This protein binds this small molecule.
Small molecule (SMILES): CC1=C(/C=C/C(C)=C/C=C/C(C)=C/CO)C(C)(C)CCC1

Sequence of chain 1.A:
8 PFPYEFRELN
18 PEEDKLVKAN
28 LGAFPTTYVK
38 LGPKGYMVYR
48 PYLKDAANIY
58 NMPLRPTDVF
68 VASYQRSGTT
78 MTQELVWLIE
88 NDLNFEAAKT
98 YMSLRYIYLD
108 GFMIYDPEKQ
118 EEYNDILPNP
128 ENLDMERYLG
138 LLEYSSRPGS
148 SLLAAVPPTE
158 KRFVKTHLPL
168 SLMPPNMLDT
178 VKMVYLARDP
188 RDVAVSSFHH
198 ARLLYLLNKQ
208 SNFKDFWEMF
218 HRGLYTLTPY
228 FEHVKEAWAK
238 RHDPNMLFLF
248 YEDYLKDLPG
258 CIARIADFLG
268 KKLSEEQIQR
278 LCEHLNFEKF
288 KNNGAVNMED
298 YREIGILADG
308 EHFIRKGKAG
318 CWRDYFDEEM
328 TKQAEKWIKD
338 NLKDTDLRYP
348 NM

Binding-site contacts:
Ligand atom C20 contacts residue PHE310 of chain 1.A at 3.6 Å (hydrophobic).
Ligand atom C17 contacts residue LEU201 of chain 1.A at 4.1 Å (hydrophobic).
Ligand atom C19 contacts residue ILE303 of chain 1.A at 3.9 Å (hydrophobic).
Ligand atom C3 contacts residue TYR120 of chain 1.A at 3.5 Å (hydrophobic).
Ligand atom O1 contacts residue TYR105 of chain 1.A at 3.6 Å (h-bond).
Ligand atom C5 contacts residue LEU139 of chain 1.A at 4.2 Å (hydrophobic).
Ligand atom C15 contacts residue LYS162 of chain 1.A at 3.9 Å.
Ligand atom C19 contacts residue LEU201 of chain 1.A at 4.2 Å (hydrophobic).
Ligand atom C12 contacts residue HIS197 of chain 1.A at 4.2 Å.
Ligand atom C11 contacts residue MET295 of chain 1.A at 4.0 Å (hydrophobic).
Ligand atom C18 contacts residue LEU139 of chain 1.A at 4.2 Å (hydrophobic).
Ligand atom C18 contacts residue LEU138 of chain 1.A at 4.3 Å (hydrophobic).
Ligand atom O1 contacts residue LYS162 of chain 1.A at 2.9 Å (salt-bridge).
Ligand atom C7 contacts residue ILE303 of chain 1.A at 4.2 Å (hydrophobic).
Ligand atom C13 contacts residue TYR105 of chain 1.A at 4.2 Å (hydrophobic).
Ligand atom C12 contacts residue LEU201 of chain 1.A at 4.1 Å (hydrophobic).
Ligand atom C9 contacts residue LEU201 of chain 1.A at 4.2 Å (hydrophobic).
Ligand atom C16 contacts residue ILE111 of chain 1.A at 4.1 Å (hydrophobic).
Ligand atom C3 contacts residue TYR112 of chain 1.A at 4.2 Å (hydrophobic).
Ligand atom C2 contacts residue TYR120 of chain 1.A at 3.9 Å (hydrophobic).
Ligand atom C16 contacts residue LEU203 of chain 1.A at 4.0 Å (hydrophobic).
Ligand atom C2 contacts residue PHE31 of chain 1.A at 3.9 Å (hydrophobic).
Ligand atom C14 contacts residue PHE310 of chain 1.A at 3.9 Å (hydrophobic).
Ligand atom C13 contacts residue HIS197 of chain 1.A at 3.7 Å.
Ligand atom C17 contacts residue ILE303 of chain 1.A at 4.2 Å (hydrophobic).
Ligand atom C14 contacts residue HIS197 of chain 1.A at 3.0 Å.
Ligand atom C18 contacts residue SER142 of chain 1.A at 3.4 Å.
Ligand atom C15 contacts residue TYR105 of chain 1.A at 3.2 Å (hydrophobic).
Ligand atom C15 contacts residue HIS164 of chain 1.A at 3.5 Å.
Ligand atom C12 contacts residue TYR105 of chain 1.A at 4.3 Å (hydrophobic).
Ligand atom C4 contacts residue TYR112 of chain 1.A at 3.6 Å (hydrophobic).
Ligand atom C10 contacts residue LEU201 of chain 1.A at 4.1 Å (hydrophobic).
Ligand atom C15 contacts residue HIS197 of chain 1.A at 4.0 Å.
Ligand atom O1 contacts residue HIS164 of chain 1.A at 2.9 Å (h-bond).
Ligand atom C20 contacts residue MET295 of chain 1.A at 3.4 Å (hydrophobic).
Ligand atom C4 contacts residue LEU139 of chain 1.A at 3.4 Å (hydrophobic).
Ligand atom C16 contacts residue LEU201 of chain 1.A at 4.0 Å (hydrophobic).
Ligand atom C16 contacts residue PHE31 of chain 1.A at 4.0 Å (hydrophobic).
Ligand atom C13 contacts residue PHE310 of chain 1.A at 4.1 Å (hydrophobic).
Ligand atom C20 contacts residue LYS162 of chain 1.A at 3.5 Å.